Sequence of chain 13.I:
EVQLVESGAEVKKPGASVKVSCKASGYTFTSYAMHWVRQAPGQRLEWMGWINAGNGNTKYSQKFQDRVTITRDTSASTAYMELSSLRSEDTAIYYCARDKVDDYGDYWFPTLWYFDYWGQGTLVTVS

This protein binds this small molecule.
Small molecule (SMILES): CC(=O)N[C@@H]1[C@@H](O)[C@H](O)[C@@H](CO)O[C@H]1O

Sequence of chain 13.C:
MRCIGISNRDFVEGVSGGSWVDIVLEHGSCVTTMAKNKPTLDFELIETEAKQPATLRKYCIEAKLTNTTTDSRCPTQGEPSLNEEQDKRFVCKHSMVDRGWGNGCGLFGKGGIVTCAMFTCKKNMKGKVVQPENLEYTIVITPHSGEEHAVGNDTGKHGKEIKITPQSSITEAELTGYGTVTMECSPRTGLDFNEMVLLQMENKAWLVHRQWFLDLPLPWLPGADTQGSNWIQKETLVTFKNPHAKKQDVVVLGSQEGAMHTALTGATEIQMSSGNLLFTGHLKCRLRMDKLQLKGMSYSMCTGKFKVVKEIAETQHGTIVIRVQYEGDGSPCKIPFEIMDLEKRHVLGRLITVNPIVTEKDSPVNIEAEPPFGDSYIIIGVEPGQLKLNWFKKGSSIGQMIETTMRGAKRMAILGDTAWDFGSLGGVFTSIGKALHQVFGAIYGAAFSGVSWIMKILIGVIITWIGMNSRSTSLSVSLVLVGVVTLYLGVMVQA

Binding-site contacts:
Ligand atom C7 contacts residue ASN67 of chain 13.C at 3.7 Å.
Ligand atom N2 contacts residue ASN67 of chain 13.C at 2.9 Å (h-bond).
Ligand atom O4 contacts residue ASP66 of chain 13.I at 2.7 Å (salt-bridge).
Ligand atom O6 contacts residue GLN65 of chain 13.I at 2.5 Å (h-bond).
Ligand atom O5 contacts residue GLN65 of chain 13.I at 3.7 Å.
Ligand atom C1 contacts residue ASN67 of chain 13.C at 1.4 Å.
Ligand atom O3 contacts residue GLN65 of chain 13.I at 3.6 Å.
Ligand atom C4 contacts residue GLN65 of chain 13.I at 3.3 Å.
Ligand atom O4 contacts residue GLN65 of chain 13.I at 3.6 Å.
Ligand atom O7 contacts residue ASN67 of chain 13.C at 4.1 Å.
Ligand atom C4 contacts residue ASP66 of chain 13.I at 4.0 Å.
Ligand atom C4 contacts residue ASN67 of chain 13.C at 4.2 Å.
Ligand atom C2 contacts residue GLN65 of chain 13.I at 4.4 Å.
Ligand atom C7 contacts residue PHE90 of chain 13.C at 4.4 Å (hydrophobic).
Ligand atom C3 contacts residue GLN65 of chain 13.I at 4.0 Å.
Ligand atom C8 contacts residue PHE90 of chain 13.C at 3.7 Å (hydrophobic).
Ligand atom O6 contacts residue ASN67 of chain 13.C at 4.0 Å.
Ligand atom O6 contacts residue TYR60 of chain 13.I at 4.2 Å.
Ligand atom C2 contacts residue ASN67 of chain 13.C at 2.4 Å.
Ligand atom C6 contacts residue GLN65 of chain 13.I at 3.5 Å.
Ligand atom O5 contacts residue ASN67 of chain 13.C at 2.4 Å (h-bond).
Ligand atom C3 contacts residue ASN67 of chain 13.C at 3.8 Å.
Ligand atom C5 contacts residue GLN65 of chain 13.I at 3.7 Å.
Ligand atom C5 contacts residue ASN67 of chain 13.C at 3.7 Å.